The protein below binds the small molecule below.
Small molecule (SMILES): CC(=O)N[C@@H]1[C@@H](O)[C@H](O)[C@@H](CO)O[C@H]1O

Sequence of chain 1.D:
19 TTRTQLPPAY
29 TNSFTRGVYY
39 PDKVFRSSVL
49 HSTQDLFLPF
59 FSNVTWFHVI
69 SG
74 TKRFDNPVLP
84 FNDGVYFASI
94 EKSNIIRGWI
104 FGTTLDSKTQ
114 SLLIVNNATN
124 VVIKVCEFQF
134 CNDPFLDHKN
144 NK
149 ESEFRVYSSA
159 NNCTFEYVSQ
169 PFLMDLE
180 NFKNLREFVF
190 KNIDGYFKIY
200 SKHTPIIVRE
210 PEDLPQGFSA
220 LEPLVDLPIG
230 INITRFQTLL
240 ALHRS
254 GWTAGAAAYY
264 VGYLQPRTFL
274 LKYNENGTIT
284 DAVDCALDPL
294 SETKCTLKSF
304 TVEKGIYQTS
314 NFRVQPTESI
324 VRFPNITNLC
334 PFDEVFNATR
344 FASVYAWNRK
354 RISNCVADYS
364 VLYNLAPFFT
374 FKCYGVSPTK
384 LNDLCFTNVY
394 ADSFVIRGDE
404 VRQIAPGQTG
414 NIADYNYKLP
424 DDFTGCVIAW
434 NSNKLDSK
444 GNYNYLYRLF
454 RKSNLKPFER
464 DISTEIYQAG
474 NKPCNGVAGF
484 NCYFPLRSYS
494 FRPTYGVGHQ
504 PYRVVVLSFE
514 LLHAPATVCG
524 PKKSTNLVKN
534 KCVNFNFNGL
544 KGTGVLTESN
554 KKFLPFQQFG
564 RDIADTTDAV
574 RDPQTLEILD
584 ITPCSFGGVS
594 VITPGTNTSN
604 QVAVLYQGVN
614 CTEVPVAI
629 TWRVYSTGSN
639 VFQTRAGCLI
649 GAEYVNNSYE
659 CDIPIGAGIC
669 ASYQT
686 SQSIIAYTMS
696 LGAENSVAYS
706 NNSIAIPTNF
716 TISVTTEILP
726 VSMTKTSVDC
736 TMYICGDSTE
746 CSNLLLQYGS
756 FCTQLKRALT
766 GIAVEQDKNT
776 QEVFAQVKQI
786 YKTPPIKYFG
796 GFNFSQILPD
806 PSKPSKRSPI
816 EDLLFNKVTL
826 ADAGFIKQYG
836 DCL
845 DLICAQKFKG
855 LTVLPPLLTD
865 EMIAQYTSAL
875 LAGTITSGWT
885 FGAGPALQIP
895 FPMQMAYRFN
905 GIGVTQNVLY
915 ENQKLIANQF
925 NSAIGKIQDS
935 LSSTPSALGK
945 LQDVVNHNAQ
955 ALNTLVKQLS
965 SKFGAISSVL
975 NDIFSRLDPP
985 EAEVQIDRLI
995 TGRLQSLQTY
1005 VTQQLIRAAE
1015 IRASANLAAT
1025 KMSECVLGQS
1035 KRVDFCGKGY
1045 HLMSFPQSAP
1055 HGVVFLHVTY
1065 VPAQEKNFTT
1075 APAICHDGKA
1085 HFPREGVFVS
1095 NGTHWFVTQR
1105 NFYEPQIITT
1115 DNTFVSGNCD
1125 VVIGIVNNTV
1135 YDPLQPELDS

Binding-site contacts:
Ligand atom C8 contacts residue THR107 of chain 1.D at 3.8 Å.
Ligand atom O5 contacts residue ASN231 of chain 1.D at 2.3 Å (h-bond).
Ligand atom C5 contacts residue ASN231 of chain 1.D at 3.6 Å.
Ligand atom C3 contacts residue THR233 of chain 1.D at 3.4 Å.
Ligand atom O3 contacts residue THR233 of chain 1.D at 3.7 Å.
Ligand atom C3 contacts residue ASN231 of chain 1.D at 3.3 Å.
Ligand atom N2 contacts residue ASN231 of chain 1.D at 3.7 Å.
Ligand atom N2 contacts residue THR106 of chain 1.D at 3.4 Å.
Ligand atom C2 contacts residue THR106 of chain 1.D at 4.1 Å.
Ligand atom C2 contacts residue ASN231 of chain 1.D at 2.5 Å.
Ligand atom O3 contacts residue ASN231 of chain 1.D at 3.1 Å (h-bond).
Ligand atom C2 contacts residue THR233 of chain 1.D at 3.4 Å.
Ligand atom C4 contacts residue ASN231 of chain 1.D at 4.0 Å.
Ligand atom N2 contacts residue THR233 of chain 1.D at 3.8 Å.
Ligand atom O7 contacts residue THR106 of chain 1.D at 3.7 Å.
Ligand atom C7 contacts residue THR106 of chain 1.D at 3.4 Å.
Ligand atom C8 contacts residue THR106 of chain 1.D at 3.6 Å.
Ligand atom C7 contacts residue THR233 of chain 1.D at 3.3 Å.
Ligand atom C1 contacts residue ASN231 of chain 1.D at 1.4 Å.
Ligand atom O7 contacts residue THR233 of chain 1.D at 2.3 Å (h-bond).